The protein below binds the small molecule below.
Small molecule (SMILES): CCCCCCCCO[C@@H]1O[C@H](CO)[C@H](O)C[C@H]1O[C@@H]1O[C@@H](C)[C@@H](O)[C@@H](O)[C@@H]1O

Sequence of chain 1.A:
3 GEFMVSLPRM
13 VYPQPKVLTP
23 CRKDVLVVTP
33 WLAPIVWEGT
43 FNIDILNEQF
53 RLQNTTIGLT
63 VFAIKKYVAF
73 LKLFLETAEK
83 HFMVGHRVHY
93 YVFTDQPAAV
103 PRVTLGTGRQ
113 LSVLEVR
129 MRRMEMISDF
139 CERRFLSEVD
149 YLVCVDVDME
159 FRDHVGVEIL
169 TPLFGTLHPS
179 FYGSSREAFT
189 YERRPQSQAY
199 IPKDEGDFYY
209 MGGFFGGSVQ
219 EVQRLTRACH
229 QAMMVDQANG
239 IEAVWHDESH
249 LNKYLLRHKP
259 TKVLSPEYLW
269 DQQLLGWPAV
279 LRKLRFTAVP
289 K

Binding-site contacts:
Ligand atom C3 contacts residue UPG1 of chain 1.D at 3.7 Å.
Ligand atom C6 contacts residue TRP243 of chain 1.A at 3.5 Å (hydrophobic).
Ligand atom C12 contacts residue LEU272 of chain 1.A at 3.9 Å (hydrophobic).
Ligand atom O4F contacts residue ASP269 of chain 1.A at 2.6 Å (salt-bridge).
Ligand atom O6 contacts residue THR188 of chain 1.A at 2.7 Å (h-bond).
Ligand atom O5 contacts residue HIS176 of chain 1.A at 3.1 Å (h-bond).
Ligand atom O1 contacts residue SER178 of chain 1.A at 3.8 Å.
Ligand atom O4 contacts residue GLU246 of chain 1.A at 2.7 Å (salt-bridge).
Ligand atom O4F contacts residue ALA286 of chain 1.A at 3.9 Å.
Ligand atom C6 contacts residue PHE179 of chain 1.A at 4.0 Å (hydrophobic).
Ligand atom C4F contacts residue ASP269 of chain 1.A at 3.2 Å.
Ligand atom C2F contacts residue LYS289 of chain 1.A at 3.7 Å.
Ligand atom C12 contacts residue SER178 of chain 1.A at 3.8 Å.
Ligand atom O1 contacts residue HIS176 of chain 1.A at 3.5 Å.
Ligand atom O5F contacts residue MET209 of chain 1.A at 3.5 Å.
Ligand atom O6 contacts residue PHE179 of chain 1.A at 3.3 Å.
Ligand atom C4 contacts residue GLU246 of chain 1.A at 3.4 Å.
Ligand atom O4 contacts residue HIS176 of chain 1.A at 2.8 Å (h-bond).
Ligand atom O2 contacts residue UPG1 of chain 1.D at 4.0 Å.
Ligand atom O5 contacts residue PHE179 of chain 1.A at 4.0 Å.
Ligand atom C6 contacts residue THR188 of chain 1.A at 3.4 Å.
Ligand atom C2F contacts residue UPG1 of chain 1.D at 3.5 Å.
Ligand atom O3F contacts residue LYS289 of chain 1.A at 3.7 Å.
Ligand atom C6F contacts residue ASP269 of chain 1.A at 3.9 Å.
Ligand atom C6 contacts residue GLU246 of chain 1.A at 3.5 Å.
Ligand atom C4 contacts residue TRP243 of chain 1.A at 3.6 Å (hydrophobic).
Ligand atom C6 contacts residue HIS176 of chain 1.A at 4.0 Å.
Ligand atom O6 contacts residue TRP243 of chain 1.A at 3.4 Å (h-bond).
Ligand atom C1F contacts residue UPG1 of chain 1.D at 3.5 Å.
Ligand atom C5 contacts residue TRP243 of chain 1.A at 3.7 Å (hydrophobic).
Ligand atom C3 contacts residue TRP243 of chain 1.A at 3.9 Å (hydrophobic).
Ligand atom C1 contacts residue HIS176 of chain 1.A at 3.8 Å.
Ligand atom O2F contacts residue UPG1 of chain 1.D at 2.9 Å (h-bond).
Ligand atom C5 contacts residue HIS176 of chain 1.A at 3.8 Å.
Ligand atom C4 contacts residue HIS176 of chain 1.A at 3.8 Å.
Ligand atom C6 contacts residue TYR207 of chain 1.A at 3.8 Å (hydrophobic).
Ligand atom C11 contacts residue SER178 of chain 1.A at 3.5 Å.
Ligand atom O4 contacts residue UPG1 of chain 1.D at 4.0 Å.
Ligand atom O2F contacts residue LYS289 of chain 1.A at 2.9 Å (salt-bridge).
Ligand atom C2 contacts residue HIS176 of chain 1.A at 3.8 Å.